Sequence of chain 1.A:
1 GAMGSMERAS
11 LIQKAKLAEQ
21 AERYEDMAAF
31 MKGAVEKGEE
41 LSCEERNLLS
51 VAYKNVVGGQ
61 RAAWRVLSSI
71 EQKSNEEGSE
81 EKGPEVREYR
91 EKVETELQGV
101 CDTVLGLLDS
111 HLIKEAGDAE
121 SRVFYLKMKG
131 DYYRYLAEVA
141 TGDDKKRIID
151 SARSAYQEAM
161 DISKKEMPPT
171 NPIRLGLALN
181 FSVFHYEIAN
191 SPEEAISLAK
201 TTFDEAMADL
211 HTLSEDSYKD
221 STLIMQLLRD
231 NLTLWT

Binding-site contacts:
Ligand atom C contacts residue ASN231 of chain 1.A at 3.7 Å.
Ligand atom N contacts residue ASN180 of chain 1.A at 3.0 Å (h-bond).
Ligand atom CD1 contacts residue ARG65 of chain 1.A at 3.5 Å.
Ligand atom CG1 contacts residue LEU227 of chain 1.A at 3.5 Å (hydrophobic).
Ligand atom O2P contacts residue ARG61 of chain 1.A at 2.9 Å (salt-bridge).
Ligand atom O contacts residue ASN180 of chain 1.A at 2.9 Å (h-bond).
Ligand atom CG2 contacts residue ASN180 of chain 1.A at 3.6 Å.
Ligand atom P contacts residue ARG134 of chain 1.A at 3.8 Å.
Ligand atom C contacts residue ASN180 of chain 1.A at 3.6 Å.
Ligand atom OXT contacts residue LYS54 of chain 1.A at 3.7 Å.
Ligand atom CG contacts residue VAL183 of chain 1.A at 3.8 Å (hydrophobic).
Ligand atom O contacts residue LYS127 of chain 1.A at 2.8 Å (salt-bridge).
Ligand atom P contacts residue ARG61 of chain 1.A at 3.6 Å.
Ligand atom CB contacts residue ASN231 of chain 1.A at 3.6 Å.
Ligand atom O contacts residue LEU179 of chain 1.A at 3.5 Å.
Ligand atom CG2 contacts residue NQL1 of chain 1.E at 3.8 Å.
Ligand atom O contacts residue VAL183 of chain 1.A at 3.6 Å.
Ligand atom CB contacts residue ASN180 of chain 1.A at 3.2 Å.
Ligand atom O1P contacts residue LYS54 of chain 1.A at 3.3 Å (salt-bridge).
Ligand atom O contacts residue ASN231 of chain 1.A at 3.0 Å (h-bond).
Ligand atom CA contacts residue ASN231 of chain 1.A at 3.5 Å.
Ligand atom CA contacts residue LEU179 of chain 1.A at 3.7 Å (hydrophobic).
Ligand atom O contacts residue LYS54 of chain 1.A at 3.5 Å (salt-bridge).
Ligand atom N contacts residue ASN231 of chain 1.A at 2.9 Å (h-bond).
Ligand atom CA contacts residue ASN180 of chain 1.A at 3.2 Å.
Ligand atom CB contacts residue VAL183 of chain 1.A at 3.8 Å (hydrophobic).
Ligand atom CG contacts residue ARG65 of chain 1.A at 3.8 Å.
Ligand atom C contacts residue LYS127 of chain 1.A at 3.8 Å.
Ligand atom O2P contacts residue ARG134 of chain 1.A at 2.8 Å (salt-bridge).
Ligand atom O3P contacts residue ARG134 of chain 1.A at 2.9 Å (salt-bridge).
Ligand atom CZ contacts residue ARG65 of chain 1.A at 3.8 Å.
Ligand atom O3P contacts residue TYR135 of chain 1.A at 2.7 Å (h-bond).
Ligand atom CB contacts residue ASN231 of chain 1.A at 3.7 Å.
Ligand atom P contacts residue TYR135 of chain 1.A at 3.8 Å.
Ligand atom CE1 contacts residue ARG65 of chain 1.A at 3.6 Å.
Ligand atom CG2 contacts residue ARG134 of chain 1.A at 3.8 Å.
Ligand atom CG2 contacts residue VAL183 of chain 1.A at 3.7 Å (hydrophobic).
Ligand atom OXT contacts residue NQL1 of chain 1.E at 3.8 Å.
Ligand atom O1P contacts residue ARG61 of chain 1.A at 2.9 Å (salt-bridge).
Ligand atom CG2 contacts residue GLY176 of chain 1.A at 3.5 Å.

This protein binds this small molecule.
Small molecule (SMILES): CC(C)[C@H](NC(=O)[C@@H](NC(=O)[C@H](C)NC(=O)[C@@H]1CCCN1C(=O)[C@@H](N)Cc1ccccc1)[C@@H](C)OP(=O)(O)O)C(=O)O